Sequence of chain 1.A:
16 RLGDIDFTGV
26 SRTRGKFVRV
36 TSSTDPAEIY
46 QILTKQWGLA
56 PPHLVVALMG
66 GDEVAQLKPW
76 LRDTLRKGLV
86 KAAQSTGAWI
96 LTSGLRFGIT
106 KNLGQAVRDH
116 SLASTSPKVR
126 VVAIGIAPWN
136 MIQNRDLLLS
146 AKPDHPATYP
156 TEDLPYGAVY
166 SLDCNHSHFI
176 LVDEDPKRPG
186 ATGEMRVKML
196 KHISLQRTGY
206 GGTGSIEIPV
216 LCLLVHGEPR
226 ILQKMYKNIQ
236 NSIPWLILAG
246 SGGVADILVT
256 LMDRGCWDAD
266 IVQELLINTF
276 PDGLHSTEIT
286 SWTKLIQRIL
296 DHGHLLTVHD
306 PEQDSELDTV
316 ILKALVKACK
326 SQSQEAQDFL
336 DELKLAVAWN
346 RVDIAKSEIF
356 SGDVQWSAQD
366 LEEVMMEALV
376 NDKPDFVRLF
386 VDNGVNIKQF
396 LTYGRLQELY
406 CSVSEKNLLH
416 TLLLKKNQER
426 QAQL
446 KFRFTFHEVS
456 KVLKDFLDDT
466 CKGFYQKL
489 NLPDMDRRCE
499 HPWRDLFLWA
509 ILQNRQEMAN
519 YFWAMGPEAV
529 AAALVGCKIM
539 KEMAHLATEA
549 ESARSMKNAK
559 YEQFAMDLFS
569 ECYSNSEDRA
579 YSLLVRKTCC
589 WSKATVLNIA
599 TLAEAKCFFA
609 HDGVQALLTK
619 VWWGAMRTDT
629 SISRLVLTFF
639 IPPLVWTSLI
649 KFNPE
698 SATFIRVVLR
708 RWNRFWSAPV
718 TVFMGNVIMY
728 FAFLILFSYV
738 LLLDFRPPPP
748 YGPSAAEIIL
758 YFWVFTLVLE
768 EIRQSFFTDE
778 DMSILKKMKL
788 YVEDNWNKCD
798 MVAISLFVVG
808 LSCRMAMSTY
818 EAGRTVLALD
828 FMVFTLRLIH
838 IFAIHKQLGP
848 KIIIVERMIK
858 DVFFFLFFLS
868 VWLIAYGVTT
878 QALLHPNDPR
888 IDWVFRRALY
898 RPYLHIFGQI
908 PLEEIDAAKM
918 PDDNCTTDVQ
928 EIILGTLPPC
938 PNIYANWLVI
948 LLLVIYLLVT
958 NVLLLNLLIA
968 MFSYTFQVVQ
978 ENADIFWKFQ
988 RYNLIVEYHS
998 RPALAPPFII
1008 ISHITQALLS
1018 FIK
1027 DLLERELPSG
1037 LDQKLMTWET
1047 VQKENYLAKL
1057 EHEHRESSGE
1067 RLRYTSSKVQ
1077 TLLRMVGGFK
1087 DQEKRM

Sequence of chain 1.D:
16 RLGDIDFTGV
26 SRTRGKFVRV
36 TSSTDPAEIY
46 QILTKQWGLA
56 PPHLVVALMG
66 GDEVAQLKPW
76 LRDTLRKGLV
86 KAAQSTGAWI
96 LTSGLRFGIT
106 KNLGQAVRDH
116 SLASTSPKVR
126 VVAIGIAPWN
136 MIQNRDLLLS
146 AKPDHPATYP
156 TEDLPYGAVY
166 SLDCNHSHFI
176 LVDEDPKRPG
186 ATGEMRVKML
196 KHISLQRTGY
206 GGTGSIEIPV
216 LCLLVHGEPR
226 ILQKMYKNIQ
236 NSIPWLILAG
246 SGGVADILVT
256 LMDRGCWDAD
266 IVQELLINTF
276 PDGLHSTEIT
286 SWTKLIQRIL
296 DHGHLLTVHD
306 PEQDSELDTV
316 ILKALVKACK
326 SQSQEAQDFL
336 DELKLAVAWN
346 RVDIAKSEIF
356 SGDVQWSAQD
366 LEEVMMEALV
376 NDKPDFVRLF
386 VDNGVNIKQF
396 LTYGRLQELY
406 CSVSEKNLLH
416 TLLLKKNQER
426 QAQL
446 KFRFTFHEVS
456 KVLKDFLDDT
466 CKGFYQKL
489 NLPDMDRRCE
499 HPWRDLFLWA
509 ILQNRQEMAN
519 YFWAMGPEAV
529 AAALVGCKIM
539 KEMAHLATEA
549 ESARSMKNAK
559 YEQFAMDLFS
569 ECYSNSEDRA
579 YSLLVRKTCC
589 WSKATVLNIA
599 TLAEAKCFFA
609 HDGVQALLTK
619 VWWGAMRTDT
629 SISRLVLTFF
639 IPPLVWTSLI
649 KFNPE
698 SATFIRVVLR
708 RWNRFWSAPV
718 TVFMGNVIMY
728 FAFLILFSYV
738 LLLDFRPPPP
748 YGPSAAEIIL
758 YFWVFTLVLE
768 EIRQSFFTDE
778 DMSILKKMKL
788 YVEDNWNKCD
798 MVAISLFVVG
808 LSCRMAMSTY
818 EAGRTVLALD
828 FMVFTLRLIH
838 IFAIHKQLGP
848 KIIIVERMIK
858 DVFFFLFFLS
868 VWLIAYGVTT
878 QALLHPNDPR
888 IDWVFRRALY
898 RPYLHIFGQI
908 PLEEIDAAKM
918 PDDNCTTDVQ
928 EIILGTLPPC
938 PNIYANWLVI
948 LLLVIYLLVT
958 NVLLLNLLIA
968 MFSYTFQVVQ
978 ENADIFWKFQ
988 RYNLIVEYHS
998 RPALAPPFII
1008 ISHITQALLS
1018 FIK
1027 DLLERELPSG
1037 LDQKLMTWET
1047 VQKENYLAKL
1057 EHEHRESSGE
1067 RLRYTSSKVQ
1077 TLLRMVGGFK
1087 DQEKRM

Binding-site contacts:
Ligand atom C11 contacts residue YUV1 of chain 1.F at 3.9 Å.
Ligand atom C3 contacts residue VAL951 of chain 1.D at 4.0 Å (hydrophobic).
Ligand atom C14 contacts residue YUV1 of chain 1.F at 3.6 Å.
Ligand atom O1 contacts residue LEU896 of chain 1.A at 3.8 Å.
Ligand atom C39 contacts residue ALA915 of chain 1.D at 4.1 Å (hydrophobic).
Ligand atom O12 contacts residue TRP890 of chain 1.A at 3.1 Å (h-bond).
Ligand atom C6 contacts residue YUV1 of chain 1.F at 4.0 Å.
Ligand atom O contacts residue YUV1 of chain 1.F at 3.1 Å.
Ligand atom C11 contacts residue ASP889 of chain 1.A at 3.8 Å.
Ligand atom C36 contacts residue ALA914 of chain 1.D at 3.4 Å (hydrophobic).
Ligand atom C2 contacts residue TYR900 of chain 1.A at 3.7 Å (hydrophobic).
Ligand atom C18 contacts residue ILE947 of chain 1.D at 3.7 Å (hydrophobic).
Ligand atom O13 contacts residue TRP890 of chain 1.A at 3.2 Å (h-bond).
Ligand atom C13 contacts residue ARG893 of chain 1.A at 3.9 Å.
Ligand atom C33 contacts residue TRP890 of chain 1.A at 3.9 Å (hydrophobic).
Ligand atom C contacts residue LEU870 of chain 1.A at 3.7 Å (hydrophobic).
Ligand atom C15 contacts residue TRP944 of chain 1.D at 3.4 Å (hydrophobic).
Ligand atom O10 contacts residue ALA915 of chain 1.D at 2.7 Å (h-bond).
Ligand atom C42 contacts residue ALA915 of chain 1.D at 3.6 Å (hydrophobic).
Ligand atom O5 contacts residue ILE940 of chain 1.D at 4.0 Å.
Ligand atom C5 contacts residue YUV1 of chain 1.F at 3.7 Å.
Ligand atom O13 contacts residue ASP889 of chain 1.A at 2.8 Å (salt-bridge).
Ligand atom C10 contacts residue PHE892 of chain 1.A at 3.9 Å (hydrophobic).
Ligand atom O8 contacts residue ALA914 of chain 1.D at 3.7 Å.
Ligand atom C11 contacts residue ARG893 of chain 1.A at 3.8 Å.
Ligand atom C32 contacts residue TRP890 of chain 1.A at 3.6 Å (hydrophobic).
Ligand atom C27 contacts residue YUV1 of chain 1.F at 3.6 Å.
Ligand atom C12 contacts residue YUV1 of chain 1.F at 4.0 Å.
Ligand atom C7 contacts residue LEU896 of chain 1.A at 4.0 Å (hydrophobic).
Ligand atom C26 contacts residue LEU948 of chain 1.D at 3.5 Å (hydrophobic).
Ligand atom C42 contacts residue ALA914 of chain 1.D at 3.2 Å (hydrophobic).
Ligand atom C23 contacts residue VAL951 of chain 1.D at 4.1 Å (hydrophobic).
Ligand atom C32 contacts residue ASP889 of chain 1.A at 3.8 Å.
Ligand atom C27 contacts residue ASP889 of chain 1.A at 3.6 Å.
Ligand atom O3 contacts residue ASP889 of chain 1.A at 3.5 Å (salt-bridge).
Ligand atom O5 contacts residue ALA914 of chain 1.D at 4.0 Å.
Ligand atom C42 contacts residue MET917 of chain 1.D at 3.3 Å (hydrophobic).
Ligand atom C16 contacts residue TRP944 of chain 1.D at 3.3 Å (hydrophobic).
Ligand atom C26 contacts residue YUV1 of chain 1.F at 3.8 Å.
Ligand atom O8 contacts residue MET917 of chain 1.D at 2.0 Å (h-bond).

This small molecule binds to this protein.
Small molecule (SMILES): C[C@@H]1CC[C@@]2(OC1)O[C@H]1C[C@H]3[C@@H]4CC=C5C[C@@H](OCC[C@H](CO)CO[C@@H]6O[C@H](CO)[C@@H](O[C@H]7O[C@H](CO)[C@@H](O)[C@H](O)[C@H]7O)[C@H](O)[C@H]6O)CC[C@]5(C)[C@H]4CC[C@]3(C)[C@H]1[C@@H]2C